The protein below binds the small molecule below.
Small molecule (SMILES): CCCCCCCC(=O)O

Binding-site contacts:
Ligand atom C6 contacts residue SER187 of chain 1.A at 4.3 Å.
Ligand atom O2 contacts residue LEU75 of chain 1.A at 3.4 Å.
Ligand atom C5 contacts residue VAL286 of chain 1.A at 4.1 Å (hydrophobic).
Ligand atom C4 contacts residue LEU184 of chain 1.A at 3.6 Å (hydrophobic).
Ligand atom C7 contacts residue VAL256 of chain 1.A at 4.3 Å (hydrophobic).
Ligand atom C8 contacts residue VAL256 of chain 1.A at 4.4 Å (hydrophobic).
Ligand atom C8 contacts residue THR191 of chain 1.A at 4.5 Å.
Ligand atom C1 contacts residue PHE79 of chain 1.A at 4.2 Å (hydrophobic).
Ligand atom C2 contacts residue GLY188 of chain 1.A at 4.0 Å.
Ligand atom O2 contacts residue LEU259 of chain 1.A at 4.5 Å.
Ligand atom C5 contacts residue SER187 of chain 1.A at 4.5 Å.
Ligand atom C3 contacts residue LEU75 of chain 1.A at 4.0 Å (hydrophobic).
Ligand atom C7 contacts residue LEU282 of chain 1.A at 3.9 Å (hydrophobic).
Ligand atom C3 contacts residue LEU184 of chain 1.A at 4.0 Å (hydrophobic).
Ligand atom O1 contacts residue TYR255 of chain 1.A at 4.5 Å.
Ligand atom C4 contacts residue SER187 of chain 1.A at 4.0 Å.
Ligand atom C3 contacts residue GLY188 of chain 1.A at 3.9 Å.
Ligand atom O1 contacts residue PHE79 of chain 1.A at 4.1 Å.
Ligand atom C5 contacts residue VAL256 of chain 1.A at 3.8 Å (hydrophobic).
Ligand atom C5 contacts residue LEU259 of chain 1.A at 4.4 Å (hydrophobic).
Ligand atom C6 contacts residue VAL286 of chain 1.A at 4.4 Å (hydrophobic).
Ligand atom O1 contacts residue LEU82 of chain 1.A at 3.9 Å.
Ligand atom O1 contacts residue GLY78 of chain 1.A at 3.8 Å.
Ligand atom C2 contacts residue TYR255 of chain 1.A at 4.0 Å (hydrophobic).
Ligand atom C7 contacts residue VAL286 of chain 1.A at 4.2 Å (hydrophobic).
Ligand atom C6 contacts residue THR191 of chain 1.A at 3.4 Å.
Ligand atom O2 contacts residue GLY78 of chain 1.A at 4.3 Å.
Ligand atom C1 contacts residue TYR255 of chain 1.A at 4.0 Å (hydrophobic).
Ligand atom C3 contacts residue LEU259 of chain 1.A at 4.0 Å (hydrophobic).
Ligand atom C3 contacts residue TYR255 of chain 1.A at 4.1 Å (hydrophobic).
Ligand atom O2 contacts residue TYR255 of chain 1.A at 3.6 Å.
Ligand atom C2 contacts residue LEU184 of chain 1.A at 3.3 Å (hydrophobic).
Ligand atom O2 contacts residue PHE79 of chain 1.A at 4.1 Å.
Ligand atom C1 contacts residue LEU184 of chain 1.A at 4.4 Å (hydrophobic).
Ligand atom C4 contacts residue GLY188 of chain 1.A at 3.6 Å.
Ligand atom C8 contacts residue LEU282 of chain 1.A at 4.3 Å (hydrophobic).
Ligand atom C7 contacts residue THR191 of chain 1.A at 3.8 Å.

Sequence of chain 1.A:
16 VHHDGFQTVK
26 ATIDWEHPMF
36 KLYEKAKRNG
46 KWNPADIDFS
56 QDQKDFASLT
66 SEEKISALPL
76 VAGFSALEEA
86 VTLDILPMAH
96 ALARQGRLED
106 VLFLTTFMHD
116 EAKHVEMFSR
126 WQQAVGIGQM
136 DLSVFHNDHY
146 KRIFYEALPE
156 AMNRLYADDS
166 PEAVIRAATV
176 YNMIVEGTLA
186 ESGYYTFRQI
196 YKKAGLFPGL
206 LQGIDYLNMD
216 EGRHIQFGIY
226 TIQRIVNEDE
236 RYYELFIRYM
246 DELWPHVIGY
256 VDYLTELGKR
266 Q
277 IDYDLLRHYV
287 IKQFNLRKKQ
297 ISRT